A small-molecule ligand and the protein it binds are described below.
Small molecule (SMILES): Nc1ncnc2c1ncn2[C@@H]1O[C@H](CO[P](=O)(O)O[P](=O)(O)CP(=O)(O)O)[C@@H](O)[C@H]1O

Binding-site contacts:
Ligand atom O3G contacts residue MG1 of chain 1.V at 2.3 Å.
Ligand atom N1 contacts residue TYR185 of chain 1.F at 3.6 Å.
Ligand atom O2' contacts residue LYS198 of chain 1.F at 3.5 Å.
Ligand atom C5' contacts residue ASN242 of chain 1.F at 3.3 Å.
Ligand atom C6 contacts residue LYS184 of chain 1.F at 3.7 Å.
Ligand atom C5 contacts residue GLN183 of chain 1.F at 3.7 Å.
Ligand atom N3 contacts residue LYS198 of chain 1.F at 2.8 Å (salt-bridge).
Ligand atom O1B contacts residue MG1 of chain 1.V at 2.4 Å.
Ligand atom C3B contacts residue ASN242 of chain 1.F at 2.9 Å.
Ligand atom O2G contacts residue ASP318 of chain 1.F at 2.3 Å (salt-bridge).
Ligand atom PG contacts residue ASP318 of chain 1.F at 3.6 Å.
Ligand atom O2A contacts residue LYS74 of chain 1.F at 3.5 Å.
Ligand atom O3G contacts residue GLU331 of chain 1.F at 2.1 Å (salt-bridge).
Ligand atom O3' contacts residue THR241 of chain 1.F at 2.0 Å (h-bond).
Ligand atom O1G contacts residue ARG222 of chain 1.F at 3.3 Å (salt-bridge).
Ligand atom N7 contacts residue LYS150 of chain 1.F at 2.8 Å (salt-bridge).
Ligand atom N6 contacts residue GLN183 of chain 1.F at 2.9 Å (h-bond).
Ligand atom C8 contacts residue LYS150 of chain 1.F at 3.1 Å.
Ligand atom N7 contacts residue GLN183 of chain 1.F at 3.2 Å (h-bond).
Ligand atom O1B contacts residue LYS74 of chain 1.F at 3.2 Å (salt-bridge).
Ligand atom C2 contacts residue LEU186 of chain 1.F at 3.6 Å (hydrophobic).
Ligand atom O3G contacts residue ASN333 of chain 1.F at 2.7 Å (h-bond).
Ligand atom C6 contacts residue GLN183 of chain 1.F at 3.7 Å.
Ligand atom PG contacts residue GLU331 of chain 1.F at 3.2 Å.
Ligand atom C3' contacts residue THR241 of chain 1.F at 3.4 Å.
Ligand atom O1B contacts residue GLU331 of chain 1.F at 2.6 Å (salt-bridge).
Ligand atom PB contacts residue MG1 of chain 1.V at 3.6 Å.
Ligand atom O1A contacts residue GLU331 of chain 1.F at 3.6 Å (salt-bridge).
Ligand atom O2' contacts residue THR241 of chain 1.F at 3.4 Å (h-bond).
Ligand atom O2G contacts residue GLU331 of chain 1.F at 3.3 Å (salt-bridge).
Ligand atom O2' contacts residue MET320 of chain 1.F at 3.7 Å.
Ligand atom O2A contacts residue LYS150 of chain 1.F at 3.0 Å (salt-bridge).
Ligand atom N6 contacts residue LYS184 of chain 1.F at 2.7 Å (salt-bridge).
Ligand atom N1 contacts residue LEU186 of chain 1.F at 2.9 Å (h-bond).
Ligand atom O2G contacts residue ARG222 of chain 1.F at 3.5 Å (salt-bridge).
Ligand atom C2 contacts residue TYR185 of chain 1.F at 3.4 Å (hydrophobic).
Ligand atom N3 contacts residue TYR185 of chain 1.F at 3.5 Å.
Ligand atom N6 contacts residue ILE148 of chain 1.F at 3.8 Å.
Ligand atom C2 contacts residue LYS198 of chain 1.F at 3.1 Å.
Ligand atom O2' contacts residue HIS239 of chain 1.F at 3.4 Å (h-bond).

Sequence of chain 1.F:
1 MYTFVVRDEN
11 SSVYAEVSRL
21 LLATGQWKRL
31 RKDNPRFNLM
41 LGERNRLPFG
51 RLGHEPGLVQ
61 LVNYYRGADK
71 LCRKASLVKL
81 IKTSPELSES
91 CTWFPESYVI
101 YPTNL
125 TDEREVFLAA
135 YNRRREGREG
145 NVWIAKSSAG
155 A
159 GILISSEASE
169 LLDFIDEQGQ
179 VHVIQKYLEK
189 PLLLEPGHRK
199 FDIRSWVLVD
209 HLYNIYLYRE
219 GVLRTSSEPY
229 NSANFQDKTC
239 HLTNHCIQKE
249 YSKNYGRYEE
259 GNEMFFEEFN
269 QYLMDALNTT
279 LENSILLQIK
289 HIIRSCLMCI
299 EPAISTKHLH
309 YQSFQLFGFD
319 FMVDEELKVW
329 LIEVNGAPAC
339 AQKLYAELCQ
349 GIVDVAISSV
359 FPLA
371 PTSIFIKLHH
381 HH